Binding-site contacts:
Ligand atom N3A contacts residue TYR152 of chain 36.A at 3.5 Å.
Ligand atom N3A contacts residue ALA24 of chain 36.C at 3.8 Å.
Ligand atom C1C contacts residue MET221 of chain 36.A at 4.0 Å (hydrophobic).
Ligand atom C2B contacts residue VAL188 of chain 36.A at 3.5 Å (hydrophobic).
Ligand atom O1B contacts residue ILE104 of chain 36.A at 3.9 Å.
Ligand atom C5A contacts residue PHE186 of chain 36.A at 3.5 Å (hydrophobic).
Ligand atom C5C contacts residue VAL191 of chain 36.A at 3.8 Å (hydrophobic).
Ligand atom C1B contacts residue ILE104 of chain 36.A at 4.0 Å (hydrophobic).
Ligand atom C6B contacts residue ILE104 of chain 36.A at 3.6 Å (hydrophobic).
Ligand atom O1A contacts residue PHE186 of chain 36.A at 3.0 Å.
Ligand atom C5C contacts residue VAL188 of chain 36.A at 4.1 Å (hydrophobic).
Ligand atom C4C contacts residue VAL191 of chain 36.A at 3.0 Å (hydrophobic).
Ligand atom O1 contacts residue MET221 of chain 36.A at 2.5 Å (h-bond).
Ligand atom C4A contacts residue PRO174 of chain 36.A at 3.1 Å (hydrophobic).
Ligand atom C5B contacts residue TYR128 of chain 36.A at 4.0 Å (hydrophobic).
Ligand atom C4B contacts residue PHE186 of chain 36.A at 3.6 Å (hydrophobic).
Ligand atom C5 contacts residue MET221 of chain 36.A at 3.6 Å (hydrophobic).
Ligand atom C5B contacts residue PHE186 of chain 36.A at 3.9 Å (hydrophobic).
Ligand atom C2C contacts residue TYR197 of chain 36.A at 3.7 Å (hydrophobic).
Ligand atom C4B contacts residue TYR152 of chain 36.A at 3.8 Å (hydrophobic).
Ligand atom C2A contacts residue TYR152 of chain 36.A at 3.6 Å (hydrophobic).
Ligand atom C4C contacts residue VAL188 of chain 36.A at 3.7 Å (hydrophobic).
Ligand atom C2A contacts residue PHE186 of chain 36.A at 3.3 Å (hydrophobic).
Ligand atom C5A contacts residue VAL176 of chain 36.A at 3.6 Å (hydrophobic).
Ligand atom C3B contacts residue TYR152 of chain 36.A at 3.7 Å (hydrophobic).
Ligand atom N3A contacts residue PRO174 of chain 36.A at 3.7 Å.
Ligand atom N3A contacts residue PHE186 of chain 36.A at 4.0 Å.
Ligand atom C1C contacts residue LEU106 of chain 36.A at 4.0 Å (hydrophobic).
Ligand atom C4 contacts residue LEU106 of chain 36.A at 3.5 Å (hydrophobic).
Ligand atom N2 contacts residue MET221 of chain 36.A at 3.4 Å (h-bond).
Ligand atom C5B contacts residue MET224 of chain 36.A at 3.8 Å (hydrophobic).
Ligand atom C5A contacts residue ALA150 of chain 36.A at 4.0 Å (hydrophobic).
Ligand atom C1B contacts residue TYR128 of chain 36.A at 3.6 Å (hydrophobic).
Ligand atom C3B contacts residue VAL188 of chain 36.A at 3.8 Å (hydrophobic).
Ligand atom C6B contacts residue TYR128 of chain 36.A at 3.3 Å (hydrophobic).
Ligand atom C1C contacts residue TYR128 of chain 36.A at 3.9 Å (hydrophobic).
Ligand atom C1B contacts residue VAL188 of chain 36.A at 3.8 Å (hydrophobic).
Ligand atom C2C contacts residue MET221 of chain 36.A at 4.0 Å (hydrophobic).
Ligand atom O1B contacts residue TYR128 of chain 36.A at 3.4 Å (h-bond).
Ligand atom C3C contacts residue TYR128 of chain 36.A at 3.4 Å (hydrophobic).

Sequence of chain 36.C:
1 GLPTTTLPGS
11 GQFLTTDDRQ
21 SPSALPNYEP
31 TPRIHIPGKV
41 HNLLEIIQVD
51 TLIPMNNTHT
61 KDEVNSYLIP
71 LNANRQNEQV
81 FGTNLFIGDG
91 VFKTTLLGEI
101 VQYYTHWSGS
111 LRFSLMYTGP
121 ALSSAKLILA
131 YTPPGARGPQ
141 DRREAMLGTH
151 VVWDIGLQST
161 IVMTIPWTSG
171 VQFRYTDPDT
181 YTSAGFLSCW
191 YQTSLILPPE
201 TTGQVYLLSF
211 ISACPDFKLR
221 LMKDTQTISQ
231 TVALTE

Sequence of chain 36.A:
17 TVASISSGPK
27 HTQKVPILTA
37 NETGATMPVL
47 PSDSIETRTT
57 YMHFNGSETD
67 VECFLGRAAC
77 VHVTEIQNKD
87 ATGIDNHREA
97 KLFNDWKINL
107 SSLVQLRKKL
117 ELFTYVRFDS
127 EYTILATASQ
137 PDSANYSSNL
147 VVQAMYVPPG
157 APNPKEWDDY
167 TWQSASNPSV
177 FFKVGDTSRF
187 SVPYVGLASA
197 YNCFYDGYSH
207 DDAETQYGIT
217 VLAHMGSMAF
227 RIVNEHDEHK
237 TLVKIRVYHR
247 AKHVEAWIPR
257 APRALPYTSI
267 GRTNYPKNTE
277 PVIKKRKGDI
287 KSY

The small molecule below binds the protein below.
Small molecule (SMILES): Cc1cc(CCCCCOc2ccc(C3=NCCO3)cc2)on1